Binding-site contacts:
Ligand atom C17 contacts residue THR21 of chain 1.BA at 3.9 Å.
Ligand atom C2 contacts residue THR20 of chain 1.BA at 3.9 Å.
Ligand atom C5 contacts residue THR22 of chain 1.BA at 3.8 Å.
Ligand atom C21 contacts residue LYS33 of chain 1.BA at 3.8 Å.
Ligand atom O28 contacts residue SER46 of chain 1.BA at 3.9 Å.
Ligand atom C23 contacts residue GLY47 of chain 1.BA at 3.7 Å.
Ligand atom C11 contacts residue THR21 of chain 1.BA at 3.8 Å.
Ligand atom C25 contacts residue THR20 of chain 1.BA at 3.6 Å.
Ligand atom C6 contacts residue SER118 of chain 1.V at 3.5 Å.
Ligand atom B26 contacts residue THR1 of chain 1.BA at 1.4 Å.
Ligand atom C3 contacts residue THR22 of chain 1.BA at 3.6 Å.
Ligand atom B26 contacts residue LYS33 of chain 1.BA at 3.7 Å.
Ligand atom C22 contacts residue THR1 of chain 1.BA at 2.9 Å.
Ligand atom C3 contacts residue THR20 of chain 1.BA at 3.7 Å.
Ligand atom C21 contacts residue THR1 of chain 1.BA at 2.4 Å.
Ligand atom O19 contacts residue THR20 of chain 1.BA at 3.6 Å.
Ligand atom C18 contacts residue GLY47 of chain 1.BA at 3.6 Å.
Ligand atom C24 contacts residue THR52 of chain 1.BA at 3.8 Å.
Ligand atom O28 contacts residue THR1 of chain 1.BA at 2.3 Å (h-bond).
Ligand atom N4 contacts residue THR22 of chain 1.BA at 2.9 Å (h-bond).
Ligand atom C24 contacts residue ALA49 of chain 1.BA at 4.0 Å (hydrophobic).
Ligand atom O8 contacts residue ALA49 of chain 1.BA at 2.9 Å (h-bond).
Ligand atom N20 contacts residue THR1 of chain 1.BA at 3.7 Å.
Ligand atom O28 contacts residue GLY47 of chain 1.BA at 3.2 Å (h-bond).
Ligand atom O8 contacts residue SER48 of chain 1.BA at 3.8 Å.
Ligand atom C13 contacts residue GLY47 of chain 1.BA at 3.6 Å.
Ligand atom O27 contacts residue THR1 of chain 1.BA at 2.2 Å (h-bond).
Ligand atom N20 contacts residue GLY47 of chain 1.BA at 2.9 Å (h-bond).
Ligand atom C22 contacts residue LYS33 of chain 1.BA at 3.9 Å.
Ligand atom N4 contacts residue THR21 of chain 1.BA at 3.9 Å.
Ligand atom N9 contacts residue THR21 of chain 1.BA at 3.3 Å (h-bond).
Ligand atom O19 contacts residue THR21 of chain 1.BA at 3.1 Å (h-bond).
Ligand atom N1 contacts residue ALA49 of chain 1.BA at 3.7 Å.
Ligand atom C3 contacts residue THR21 of chain 1.BA at 3.1 Å.
Ligand atom C10 contacts residue GLY47 of chain 1.BA at 3.4 Å.
Ligand atom C25 contacts residue LYS33 of chain 1.BA at 4.0 Å.
Ligand atom C22 contacts residue GLY47 of chain 1.BA at 3.8 Å.
Ligand atom C24 contacts residue ARG45 of chain 1.BA at 3.5 Å.
Ligand atom C21 contacts residue GLY47 of chain 1.BA at 3.9 Å.
Ligand atom O8 contacts residue GLY47 of chain 1.BA at 3.9 Å.

The small molecule below binds the protein below.
Small molecule (SMILES): CC(C)C[C@H](NC(=O)[C@H](Cc1ccccc1)NC(=O)c1cnccn1)B(O)O

Sequence of chain 1.V:
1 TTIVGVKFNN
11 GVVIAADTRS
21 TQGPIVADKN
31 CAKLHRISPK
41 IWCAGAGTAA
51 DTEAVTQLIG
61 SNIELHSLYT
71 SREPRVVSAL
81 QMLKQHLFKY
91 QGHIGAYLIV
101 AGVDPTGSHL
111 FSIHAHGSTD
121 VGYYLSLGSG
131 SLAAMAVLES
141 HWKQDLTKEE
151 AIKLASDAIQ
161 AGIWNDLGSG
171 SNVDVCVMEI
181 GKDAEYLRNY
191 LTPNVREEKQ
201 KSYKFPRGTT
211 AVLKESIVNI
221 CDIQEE

Sequence of chain 1.BA:
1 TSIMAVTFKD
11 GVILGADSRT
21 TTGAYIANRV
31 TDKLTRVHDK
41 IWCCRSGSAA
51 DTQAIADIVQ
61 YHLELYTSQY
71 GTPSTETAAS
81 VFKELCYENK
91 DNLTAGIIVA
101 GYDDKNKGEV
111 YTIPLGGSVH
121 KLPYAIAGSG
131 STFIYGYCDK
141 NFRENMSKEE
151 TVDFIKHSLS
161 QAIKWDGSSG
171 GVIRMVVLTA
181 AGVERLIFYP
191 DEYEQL